Binding-site contacts:
Ligand atom C2 contacts residue ASN440 of chain 1.C at 2.5 Å.
Ligand atom O7 contacts residue HIS449 of chain 1.C at 3.1 Å.
Ligand atom O7 contacts residue ASN440 of chain 1.C at 3.1 Å (h-bond).
Ligand atom O6 contacts residue ASP441 of chain 1.C at 3.5 Å (salt-bridge).
Ligand atom C5 contacts residue ASN440 of chain 1.C at 3.7 Å.
Ligand atom C7 contacts residue ASN440 of chain 1.C at 3.3 Å.
Ligand atom C4 contacts residue ASN440 of chain 1.C at 4.2 Å.
Ligand atom O5 contacts residue ASP441 of chain 1.C at 3.3 Å (salt-bridge).
Ligand atom C1 contacts residue ASP441 of chain 1.C at 4.3 Å.
Ligand atom C1 contacts residue ASN440 of chain 1.C at 1.4 Å.
Ligand atom N2 contacts residue HIS449 of chain 1.C at 4.2 Å.
Ligand atom C7 contacts residue HIS449 of chain 1.C at 4.0 Å.
Ligand atom O5 contacts residue ASN440 of chain 1.C at 2.4 Å (h-bond).
Ligand atom C3 contacts residue ASN440 of chain 1.C at 3.8 Å.
Ligand atom N2 contacts residue ASN440 of chain 1.C at 3.0 Å (h-bond).
Ligand atom O6 contacts residue ASN440 of chain 1.C at 4.5 Å.
Ligand atom O7 contacts residue GLN453 of chain 1.C at 3.8 Å.
Ligand atom C6 contacts residue ASP441 of chain 1.C at 3.7 Å.
Ligand atom C5 contacts residue ASP441 of chain 1.C at 4.1 Å.

The small molecule below binds the protein below.
Small molecule (SMILES): CC(=O)N[C@@H]1[C@@H](O)[C@H](O)[C@@H](CO)O[C@H]1O

Sequence of chain 1.C:
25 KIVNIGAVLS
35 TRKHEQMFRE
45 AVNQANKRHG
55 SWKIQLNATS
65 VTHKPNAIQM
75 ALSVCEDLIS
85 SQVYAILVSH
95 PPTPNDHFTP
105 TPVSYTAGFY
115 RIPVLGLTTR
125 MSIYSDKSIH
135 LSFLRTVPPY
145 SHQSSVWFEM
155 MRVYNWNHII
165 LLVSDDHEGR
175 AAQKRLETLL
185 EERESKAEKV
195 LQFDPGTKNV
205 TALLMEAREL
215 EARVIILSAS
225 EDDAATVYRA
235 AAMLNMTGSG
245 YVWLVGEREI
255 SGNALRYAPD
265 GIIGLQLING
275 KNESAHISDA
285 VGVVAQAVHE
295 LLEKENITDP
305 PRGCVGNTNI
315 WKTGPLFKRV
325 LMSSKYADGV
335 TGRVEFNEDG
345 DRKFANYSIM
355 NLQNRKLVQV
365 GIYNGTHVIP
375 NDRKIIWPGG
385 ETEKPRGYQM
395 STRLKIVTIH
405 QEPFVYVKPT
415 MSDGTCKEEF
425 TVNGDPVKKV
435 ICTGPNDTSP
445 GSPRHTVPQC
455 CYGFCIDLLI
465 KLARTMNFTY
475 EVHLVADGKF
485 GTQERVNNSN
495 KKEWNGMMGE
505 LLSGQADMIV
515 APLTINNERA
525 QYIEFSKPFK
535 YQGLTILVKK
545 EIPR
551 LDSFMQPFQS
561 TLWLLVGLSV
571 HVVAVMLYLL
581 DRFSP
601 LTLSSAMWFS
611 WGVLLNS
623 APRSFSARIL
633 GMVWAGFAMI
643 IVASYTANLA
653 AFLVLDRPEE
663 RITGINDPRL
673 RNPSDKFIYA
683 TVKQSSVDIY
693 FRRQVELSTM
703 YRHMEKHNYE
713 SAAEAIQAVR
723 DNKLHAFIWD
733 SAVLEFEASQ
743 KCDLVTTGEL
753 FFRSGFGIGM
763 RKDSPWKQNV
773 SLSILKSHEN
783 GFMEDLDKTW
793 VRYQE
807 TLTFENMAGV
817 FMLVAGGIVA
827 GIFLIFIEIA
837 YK